Binding-site contacts:
Ligand atom C3 contacts residue ASN67 of chain 8.A at 3.8 Å.
Ligand atom O7 contacts residue MET118 of chain 8.A at 3.5 Å.
Ligand atom C8 contacts residue PHE90 of chain 8.A at 4.0 Å (hydrophobic).
Ligand atom N2 contacts residue ASN67 of chain 8.A at 2.9 Å (h-bond).
Ligand atom C8 contacts residue ASN67 of chain 8.A at 4.0 Å.
Ligand atom C1 contacts residue ASN67 of chain 8.A at 1.4 Å.
Ligand atom C7 contacts residue ASN67 of chain 8.A at 3.2 Å.
Ligand atom C4 contacts residue ASN67 of chain 8.A at 4.2 Å.
Ligand atom O5 contacts residue ASN67 of chain 8.A at 2.4 Å (h-bond).
Ligand atom C7 contacts residue MET118 of chain 8.A at 4.0 Å (hydrophobic).
Ligand atom O7 contacts residue ASN67 of chain 8.A at 3.0 Å (h-bond).
Ligand atom C2 contacts residue ASN67 of chain 8.A at 2.5 Å.
Ligand atom C5 contacts residue ASN67 of chain 8.A at 3.7 Å.
Ligand atom C8 contacts residue MET118 of chain 8.A at 3.8 Å (hydrophobic).

Sequence of chain 8.A:
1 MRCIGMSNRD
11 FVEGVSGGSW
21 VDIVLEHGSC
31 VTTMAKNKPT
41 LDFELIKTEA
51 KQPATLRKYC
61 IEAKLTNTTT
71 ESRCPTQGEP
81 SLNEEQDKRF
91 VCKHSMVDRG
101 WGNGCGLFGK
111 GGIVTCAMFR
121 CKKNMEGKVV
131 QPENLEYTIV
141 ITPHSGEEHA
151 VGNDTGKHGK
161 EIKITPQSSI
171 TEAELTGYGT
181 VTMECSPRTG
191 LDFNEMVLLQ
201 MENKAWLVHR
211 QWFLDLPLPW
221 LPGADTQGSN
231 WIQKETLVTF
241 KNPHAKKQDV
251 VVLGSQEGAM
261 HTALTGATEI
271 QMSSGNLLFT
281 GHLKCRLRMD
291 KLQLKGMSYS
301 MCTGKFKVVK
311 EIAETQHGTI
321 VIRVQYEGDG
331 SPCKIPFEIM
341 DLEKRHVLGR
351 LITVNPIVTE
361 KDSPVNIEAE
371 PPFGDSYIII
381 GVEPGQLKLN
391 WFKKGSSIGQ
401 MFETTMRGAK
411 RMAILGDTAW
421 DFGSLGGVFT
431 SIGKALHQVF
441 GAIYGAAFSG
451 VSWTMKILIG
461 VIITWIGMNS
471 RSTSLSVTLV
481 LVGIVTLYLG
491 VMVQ

A protein and the small-molecule ligand that binds it are described below.
Small molecule (SMILES): CC(=O)N[C@@H]1[C@@H](O)[C@H](O)[C@@H](CO)O[C@H]1O